Binding-site contacts:
Ligand atom C5 contacts residue GLN302 of chain 1.C at 3.5 Å.
Ligand atom C1 contacts residue ASN285 of chain 1.C at 1.5 Å.
Ligand atom C7 contacts residue ASN285 of chain 1.C at 3.5 Å.
Ligand atom N2 contacts residue ASN285 of chain 1.C at 2.9 Å (h-bond).
Ligand atom C8 contacts residue ALA284 of chain 1.C at 3.9 Å (hydrophobic).
Ligand atom O7 contacts residue ASN285 of chain 1.C at 3.6 Å.
Ligand atom C5 contacts residue ASN285 of chain 1.C at 3.8 Å.
Ligand atom O5 contacts residue GLN302 of chain 1.C at 3.5 Å (h-bond).
Ligand atom C8 contacts residue ASN285 of chain 1.C at 4.0 Å.
Ligand atom O5 contacts residue ASN285 of chain 1.C at 2.4 Å (h-bond).
Ligand atom O6 contacts residue GLN302 of chain 1.C at 4.1 Å.
Ligand atom C2 contacts residue GLN302 of chain 1.C at 4.4 Å.
Ligand atom C3 contacts residue ASN285 of chain 1.C at 3.8 Å.
Ligand atom C8 contacts residue SER283 of chain 1.C at 3.9 Å.
Ligand atom C4 contacts residue ASN285 of chain 1.C at 4.2 Å.
Ligand atom C1 contacts residue GLN302 of chain 1.C at 3.2 Å.
Ligand atom C3 contacts residue GLN302 of chain 1.C at 4.5 Å.
Ligand atom C4 contacts residue GLN302 of chain 1.C at 4.5 Å.
Ligand atom C2 contacts residue ASN285 of chain 1.C at 2.5 Å.
Ligand atom C6 contacts residue GLN302 of chain 1.C at 4.4 Å.

Sequence of chain 1.C:
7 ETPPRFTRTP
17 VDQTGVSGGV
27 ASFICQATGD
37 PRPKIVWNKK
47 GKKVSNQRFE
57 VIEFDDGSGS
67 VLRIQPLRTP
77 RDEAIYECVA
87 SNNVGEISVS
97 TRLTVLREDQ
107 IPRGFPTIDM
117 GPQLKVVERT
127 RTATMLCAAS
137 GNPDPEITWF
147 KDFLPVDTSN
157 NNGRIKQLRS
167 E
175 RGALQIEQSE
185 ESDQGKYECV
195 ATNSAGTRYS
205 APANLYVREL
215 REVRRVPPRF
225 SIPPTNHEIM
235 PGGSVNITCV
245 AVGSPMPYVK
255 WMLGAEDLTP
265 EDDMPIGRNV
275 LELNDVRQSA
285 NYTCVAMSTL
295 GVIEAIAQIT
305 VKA

This small molecule binds to this protein.
Small molecule (SMILES): CC(=O)N[C@@H]1[C@@H](O)[C@H](O)[C@@H](CO)O[C@H]1O